Sequence of chain 1.B:
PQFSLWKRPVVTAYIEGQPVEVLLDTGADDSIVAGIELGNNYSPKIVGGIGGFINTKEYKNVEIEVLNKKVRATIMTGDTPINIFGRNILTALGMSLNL

A protein and the small-molecule ligand that binds it are described below.
Small molecule (SMILES): CC(C)CN(C[C@@H](O)[C@H](Cc1ccccc1)NC(=O)O[C@H]1CO[C@H]2OCC[C@H]21)S(=O)(=O)c1ccc(N)cc1

Sequence of chain 1.A:
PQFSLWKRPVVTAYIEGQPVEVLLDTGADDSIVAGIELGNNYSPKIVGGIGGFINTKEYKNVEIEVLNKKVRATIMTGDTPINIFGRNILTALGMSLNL

Binding-site contacts:
Ligand atom C27 contacts residue ASP30 of chain 1.B at 3.4 Å.
Ligand atom O28 contacts residue ASP29 of chain 1.B at 2.9 Å (salt-bridge).
Ligand atom O26 contacts residue ASP30 of chain 1.B at 3.0 Å (salt-bridge).
Ligand atom O18 contacts residue ASP25 of chain 1.B at 2.6 Å (salt-bridge).
Ligand atom C3 contacts residue ALA28 of chain 1.A at 3.4 Å (hydrophobic).
Ligand atom C17 contacts residue ASP25 of chain 1.A at 3.4 Å.
Ligand atom C6 contacts residue GLY48 of chain 1.A at 3.6 Å.
Ligand atom C13 contacts residue ASP25 of chain 1.B at 3.7 Å.
Ligand atom O18 contacts residue ASP25 of chain 1.A at 2.5 Å (salt-bridge).
Ligand atom C30 contacts residue GLY48 of chain 1.B at 3.0 Å.
Ligand atom C36 contacts residue ILE50 of chain 1.B at 3.7 Å (hydrophobic).
Ligand atom O18 contacts residue GLY27 of chain 1.B at 3.3 Å.
Ligand atom C35 contacts residue ILE82 of chain 1.A at 3.6 Å (hydrophobic).
Ligand atom O9 contacts residue ILE50 of chain 1.B at 3.7 Å.
Ligand atom C33 contacts residue GLY27 of chain 1.B at 3.4 Å.
Ligand atom C16 contacts residue GLY27 of chain 1.A at 3.8 Å.
Ligand atom C29 contacts residue GLY27 of chain 1.B at 3.8 Å.
Ligand atom C36 contacts residue GLY49 of chain 1.B at 3.5 Å.
Ligand atom C16 contacts residue ASP25 of chain 1.A at 3.2 Å.
Ligand atom O10 contacts residue ILE50 of chain 1.B at 3.3 Å.
Ligand atom C31 contacts residue GLY48 of chain 1.B at 3.1 Å.
Ligand atom C32 contacts residue ASP25 of chain 1.A at 3.4 Å.
Ligand atom O23 contacts residue ALA28 of chain 1.B at 3.6 Å.
Ligand atom C3 contacts residue ASP30 of chain 1.A at 3.7 Å.
Ligand atom N1 contacts residue ASP30 of chain 1.A at 3.4 Å (salt-bridge).
Ligand atom C27 contacts residue ASP29 of chain 1.B at 3.5 Å.
Ligand atom C32 contacts residue GLY27 of chain 1.B at 3.6 Å.
Ligand atom C33 contacts residue ILE82 of chain 1.A at 3.6 Å (hydrophobic).
Ligand atom C17 contacts residue ASP25 of chain 1.B at 3.4 Å.
Ligand atom O9 contacts residue ILE84 of chain 1.A at 3.5 Å.
Ligand atom C4 contacts residue ALA28 of chain 1.A at 3.8 Å (hydrophobic).
Ligand atom N20 contacts residue GLY27 of chain 1.B at 3.1 Å (h-bond).
Ligand atom C4 contacts residue ILE84 of chain 1.A at 3.6 Å (hydrophobic).
Ligand atom C34 contacts residue ILE82 of chain 1.A at 3.5 Å (hydrophobic).
Ligand atom O26 contacts residue ASP29 of chain 1.B at 3.1 Å (salt-bridge).
Ligand atom C12 contacts residue GLY27 of chain 1.A at 3.5 Å.
Ligand atom O10 contacts residue GLY49 of chain 1.A at 3.2 Å.
Ligand atom C15 contacts residue ILE82 of chain 1.B at 3.8 Å (hydrophobic).
Ligand atom O26 contacts residue ALA28 of chain 1.B at 3.7 Å.
Ligand atom C3 contacts residue ILE32 of chain 1.A at 3.6 Å (hydrophobic).